Binding-site contacts:
Ligand atom O5 contacts residue ASN363 of chain 1.B at 2.3 Å (h-bond).
Ligand atom C1 contacts residue ASN363 of chain 1.B at 1.4 Å.
Ligand atom C2 contacts residue ASN363 of chain 1.B at 2.5 Å.
Ligand atom C7 contacts residue ASN363 of chain 1.B at 3.4 Å.
Ligand atom C3 contacts residue ASN363 of chain 1.B at 3.8 Å.
Ligand atom C8 contacts residue ASN363 of chain 1.B at 4.3 Å.
Ligand atom O7 contacts residue ASN363 of chain 1.B at 3.5 Å (h-bond).
Ligand atom C4 contacts residue ASN363 of chain 1.B at 4.2 Å.
Ligand atom N2 contacts residue ASN363 of chain 1.B at 2.9 Å (h-bond).
Ligand atom C5 contacts residue ASN363 of chain 1.B at 3.6 Å.

A small-molecule ligand and the protein it binds are described below.
Small molecule (SMILES): CC(=O)N[C@@H]1[C@@H](O)[C@H](O)[C@@H](CO)O[C@H]1O

Sequence of chain 1.B:
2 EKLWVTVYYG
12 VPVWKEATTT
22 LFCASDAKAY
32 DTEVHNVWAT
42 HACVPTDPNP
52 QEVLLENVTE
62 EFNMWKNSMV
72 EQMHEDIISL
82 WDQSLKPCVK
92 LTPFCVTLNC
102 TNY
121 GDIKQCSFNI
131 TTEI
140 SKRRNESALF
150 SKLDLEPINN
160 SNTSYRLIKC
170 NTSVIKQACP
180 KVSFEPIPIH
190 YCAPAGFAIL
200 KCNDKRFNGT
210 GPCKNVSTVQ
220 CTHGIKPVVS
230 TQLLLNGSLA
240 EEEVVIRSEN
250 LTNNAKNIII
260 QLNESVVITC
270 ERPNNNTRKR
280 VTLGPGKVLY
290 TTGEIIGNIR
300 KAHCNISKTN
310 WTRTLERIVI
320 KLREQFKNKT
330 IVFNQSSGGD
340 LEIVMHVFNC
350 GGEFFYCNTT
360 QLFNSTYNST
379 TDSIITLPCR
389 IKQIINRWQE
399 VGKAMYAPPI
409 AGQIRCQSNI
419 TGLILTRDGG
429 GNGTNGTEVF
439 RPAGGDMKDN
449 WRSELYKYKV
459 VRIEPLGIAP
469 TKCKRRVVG